This small molecule binds to this protein.
Small molecule (SMILES): CCc1nc(N)nc(N)c1C#CCc1cc(OC)ccc1OC

Binding-site contacts:
Ligand atom N2 contacts residue ALA12 of chain 1.B at 3.8 Å.
Ligand atom N8 contacts residue ALA12 of chain 1.B at 3.8 Å.
Ligand atom N7 contacts residue MET10 of chain 1.B at 2.9 Å (h-bond).
Ligand atom N8 contacts residue VAL11 of chain 1.B at 3.3 Å (h-bond).
Ligand atom C10 contacts residue NDP1 of chain 1.E at 3.5 Å.
Ligand atom N2 contacts residue NDP1 of chain 1.E at 3.6 Å.
Ligand atom C3 contacts residue VAL36 of chain 1.B at 3.4 Å (hydrophobic).
Ligand atom C8 contacts residue NDP1 of chain 1.E at 3.9 Å.
Ligand atom C1 contacts residue NDP1 of chain 1.E at 3.2 Å.
Ligand atom C9 contacts residue NDP1 of chain 1.E at 3.5 Å.
Ligand atom C14 contacts residue LEU25 of chain 1.B at 3.8 Å (hydrophobic).
Ligand atom C3 contacts residue GLU32 of chain 1.B at 3.6 Å.
Ligand atom C15 contacts residue ILE55 of chain 1.B at 3.8 Å (hydrophobic).
Ligand atom C1 contacts residue MET10 of chain 1.B at 3.5 Å (hydrophobic).
Ligand atom N7 contacts residue PHE100 of chain 1.B at 3.3 Å (h-bond).
Ligand atom C2 contacts residue ASN24 of chain 1.B at 3.7 Å.
Ligand atom N4 contacts residue VAL36 of chain 1.B at 3.4 Å.
Ligand atom C8 contacts residue LEU25 of chain 1.B at 3.5 Å (hydrophobic).
Ligand atom N8 contacts residue MET10 of chain 1.B at 3.5 Å (h-bond).
Ligand atom C6 contacts residue NDP1 of chain 1.E at 3.5 Å.
Ligand atom C13 contacts residue ILE55 of chain 1.B at 3.7 Å (hydrophobic).
Ligand atom C11 contacts residue ASN51 of chain 1.B at 3.5 Å.
Ligand atom C4 contacts residue LEU33 of chain 1.B at 3.7 Å (hydrophobic).
Ligand atom C3 contacts residue ALA12 of chain 1.B at 3.7 Å (hydrophobic).
Ligand atom C5 contacts residue GLU32 of chain 1.B at 3.8 Å.
Ligand atom N2 contacts residue VAL11 of chain 1.B at 3.3 Å.
Ligand atom N8 contacts residue GLU32 of chain 1.B at 2.8 Å (salt-bridge).
Ligand atom N4 contacts residue GLU32 of chain 1.B at 2.9 Å (salt-bridge).
Ligand atom C7 contacts residue GLU32 of chain 1.B at 3.7 Å.
Ligand atom N8 contacts residue VAL36 of chain 1.B at 3.4 Å.
Ligand atom C3 contacts residue VAL11 of chain 1.B at 3.6 Å (hydrophobic).
Ligand atom N8 contacts residue THR119 of chain 1.B at 3.7 Å.
Ligand atom N7 contacts residue NDP1 of chain 1.E at 3.5 Å (h-bond).
Ligand atom C4 contacts residue PHE100 of chain 1.B at 3.6 Å (hydrophobic).
Ligand atom N2 contacts residue MET10 of chain 1.B at 3.4 Å (h-bond).
Ligand atom C14 contacts residue ILE55 of chain 1.B at 3.6 Å (hydrophobic).
Ligand atom O10 contacts residue LEU25 of chain 1.B at 3.6 Å.
Ligand atom N7 contacts residue TYR106 of chain 1.B at 3.5 Å (h-bond).
Ligand atom C8 contacts residue TRP27 of chain 1.B at 3.8 Å (hydrophobic).
Ligand atom N4 contacts residue ALA12 of chain 1.B at 3.7 Å.

Sequence of chain 1.B:
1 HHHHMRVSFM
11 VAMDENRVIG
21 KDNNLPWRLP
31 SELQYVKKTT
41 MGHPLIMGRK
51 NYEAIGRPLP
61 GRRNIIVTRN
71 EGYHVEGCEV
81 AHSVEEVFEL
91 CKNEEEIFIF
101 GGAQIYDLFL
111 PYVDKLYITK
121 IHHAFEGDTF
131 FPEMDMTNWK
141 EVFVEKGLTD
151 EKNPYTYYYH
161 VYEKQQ